Binding-site contacts:
Ligand atom N2 contacts residue GAL1 of chain 1.C at 3.8 Å.
Ligand atom O7 contacts residue TRP446 of chain 1.A at 3.5 Å.
Ligand atom O3 contacts residue GLU302 of chain 1.A at 4.0 Å.
Ligand atom O7 contacts residue TYR400 of chain 1.A at 2.6 Å (h-bond).
Ligand atom C3 contacts residue GAL1 of chain 1.C at 2.4 Å.
Ligand atom C3 contacts residue TRP446 of chain 1.A at 4.1 Å (hydrophobic).
Ligand atom C6 contacts residue TYR408 of chain 1.A at 3.7 Å (hydrophobic).
Ligand atom N2 contacts residue GLU302 of chain 1.A at 4.0 Å.
Ligand atom C7 contacts residue ASP301 of chain 1.A at 3.7 Å.
Ligand atom C1 contacts residue TRP375 of chain 1.A at 3.8 Å (hydrophobic).
Ligand atom C2 contacts residue GLU302 of chain 1.A at 3.5 Å.
Ligand atom C8 contacts residue TRP446 of chain 1.A at 4.0 Å (hydrophobic).
Ligand atom C8 contacts residue TRP354 of chain 1.A at 3.7 Å (hydrophobic).
Ligand atom C8 contacts residue TYR400 of chain 1.A at 3.7 Å (hydrophobic).
Ligand atom O6 contacts residue ASP448 of chain 1.A at 2.7 Å (salt-bridge).
Ligand atom C5 contacts residue TYR400 of chain 1.A at 4.0 Å (hydrophobic).
Ligand atom O4 contacts residue ASP448 of chain 1.A at 2.7 Å (salt-bridge).
Ligand atom O3 contacts residue HIS244 of chain 1.A at 3.9 Å.
Ligand atom C4 contacts residue ASP448 of chain 1.A at 3.6 Å.
Ligand atom N2 contacts residue ASP301 of chain 1.A at 2.7 Å (salt-bridge).
Ligand atom C7 contacts residue TYR400 of chain 1.A at 3.5 Å (hydrophobic).
Ligand atom C5 contacts residue TRP446 of chain 1.A at 3.9 Å (hydrophobic).
Ligand atom O4 contacts residue GAL1 of chain 1.C at 3.0 Å (h-bond).
Ligand atom C7 contacts residue TRP375 of chain 1.A at 3.7 Å (hydrophobic).
Ligand atom O3 contacts residue ASP301 of chain 1.A at 3.8 Å.
Ligand atom C1 contacts residue GLU302 of chain 1.A at 3.3 Å.
Ligand atom C7 contacts residue TRP446 of chain 1.A at 3.8 Å (hydrophobic).
Ligand atom C6 contacts residue ASP448 of chain 1.A at 3.4 Å.
Ligand atom O6 contacts residue TYR408 of chain 1.A at 3.5 Å.
Ligand atom O7 contacts residue TRP375 of chain 1.A at 3.6 Å.
Ligand atom O3 contacts residue GAL1 of chain 1.C at 1.3 Å.
Ligand atom C2 contacts residue GAL1 of chain 1.C at 3.6 Å.
Ligand atom N5 contacts residue TYR400 of chain 1.A at 3.9 Å.
Ligand atom C6 contacts residue TRP446 of chain 1.A at 3.6 Å (hydrophobic).
Ligand atom C8 contacts residue TRP375 of chain 1.A at 3.5 Å (hydrophobic).
Ligand atom C4 contacts residue GAL1 of chain 1.C at 3.2 Å.
Ligand atom O4 contacts residue TRP446 of chain 1.A at 3.5 Å.
Ligand atom C2 contacts residue ASP301 of chain 1.A at 3.6 Å.
Ligand atom N2 contacts residue TRP375 of chain 1.A at 3.9 Å.
Ligand atom C8 contacts residue ASP301 of chain 1.A at 3.6 Å.

The small molecule below binds the protein below.
Small molecule (SMILES): CC(=O)N[C@H]1CN[C@H](CO)[C@@H](O)[C@@H]1O

Sequence of chain 1.A:
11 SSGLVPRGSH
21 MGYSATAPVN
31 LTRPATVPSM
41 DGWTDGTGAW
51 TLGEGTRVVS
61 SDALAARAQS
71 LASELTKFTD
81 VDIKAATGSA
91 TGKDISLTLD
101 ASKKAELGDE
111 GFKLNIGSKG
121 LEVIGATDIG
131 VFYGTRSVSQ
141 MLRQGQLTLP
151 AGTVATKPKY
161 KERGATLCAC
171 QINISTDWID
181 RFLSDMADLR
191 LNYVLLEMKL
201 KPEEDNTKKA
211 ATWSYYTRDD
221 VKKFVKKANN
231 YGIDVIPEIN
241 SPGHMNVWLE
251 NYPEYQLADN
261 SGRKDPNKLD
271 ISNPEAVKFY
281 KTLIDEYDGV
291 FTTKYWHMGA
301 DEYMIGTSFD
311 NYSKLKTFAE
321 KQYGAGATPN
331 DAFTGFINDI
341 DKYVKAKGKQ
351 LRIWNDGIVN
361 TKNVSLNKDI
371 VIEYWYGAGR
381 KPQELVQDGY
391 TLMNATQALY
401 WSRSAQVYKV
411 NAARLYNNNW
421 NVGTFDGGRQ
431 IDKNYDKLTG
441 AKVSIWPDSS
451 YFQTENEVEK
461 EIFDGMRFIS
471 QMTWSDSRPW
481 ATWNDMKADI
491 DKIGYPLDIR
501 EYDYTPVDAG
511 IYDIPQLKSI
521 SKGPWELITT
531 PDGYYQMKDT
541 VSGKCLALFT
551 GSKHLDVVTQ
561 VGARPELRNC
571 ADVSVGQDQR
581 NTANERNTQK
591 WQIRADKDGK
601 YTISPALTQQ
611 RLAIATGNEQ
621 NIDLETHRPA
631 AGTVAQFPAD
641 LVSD